Sequence of chain 1.B:
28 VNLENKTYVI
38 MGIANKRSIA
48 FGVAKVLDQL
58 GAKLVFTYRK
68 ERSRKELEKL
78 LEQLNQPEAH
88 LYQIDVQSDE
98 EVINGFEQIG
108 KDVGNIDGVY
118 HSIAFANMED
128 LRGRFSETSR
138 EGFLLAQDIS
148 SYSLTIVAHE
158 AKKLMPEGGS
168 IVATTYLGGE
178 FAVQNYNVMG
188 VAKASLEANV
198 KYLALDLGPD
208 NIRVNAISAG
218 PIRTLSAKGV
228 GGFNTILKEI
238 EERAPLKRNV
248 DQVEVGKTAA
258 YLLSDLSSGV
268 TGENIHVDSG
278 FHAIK

Binding-site contacts:
Ligand atom OAK contacts residue SER223 of chain 1.B at 3.8 Å.
Ligand atom CAO contacts residue NAP1 of chain 1.L at 3.5 Å.
Ligand atom OAA contacts residue LYS190 of chain 1.B at 3.9 Å.
Ligand atom CAI contacts residue ALA224 of chain 1.B at 3.6 Å (hydrophobic).
Ligand atom CAH contacts residue VAL227 of chain 1.B at 3.9 Å (hydrophobic).
Ligand atom OAA contacts residue NAP1 of chain 1.L at 2.6 Å (h-bond).
Ligand atom CAD contacts residue MET186 of chain 1.B at 3.9 Å (hydrophobic).
Ligand atom CAI contacts residue SER223 of chain 1.B at 4.2 Å.
Ligand atom CAD contacts residue ALA121 of chain 1.B at 3.8 Å (hydrophobic).
Ligand atom CAH contacts residue ALA224 of chain 1.B at 3.7 Å (hydrophobic).
Ligand atom CAD contacts residue SER223 of chain 1.B at 4.1 Å.
Ligand atom CAH contacts residue PHE230 of chain 1.B at 3.9 Å (hydrophobic).
Ligand atom CAJ contacts residue NAP1 of chain 1.L at 3.5 Å.
Ligand atom CAJ contacts residue TYR173 of chain 1.B at 3.8 Å (hydrophobic).
Ligand atom CAL contacts residue NAP1 of chain 1.L at 3.2 Å.
Ligand atom CAF contacts residue SER223 of chain 1.B at 3.5 Å.
Ligand atom CAE contacts residue MET186 of chain 1.B at 4.0 Å (hydrophobic).
Ligand atom CAC contacts residue ALA123 of chain 1.B at 3.8 Å (hydrophobic).
Ligand atom CAJ contacts residue TYR183 of chain 1.B at 3.4 Å (hydrophobic).
Ligand atom CAE contacts residue LEU128 of chain 1.B at 4.1 Å (hydrophobic).
Ligand atom CAF contacts residue ALA121 of chain 1.B at 3.8 Å (hydrophobic).
Ligand atom CAI contacts residue VAL227 of chain 1.B at 4.0 Å (hydrophobic).
Ligand atom CAD contacts residue ALA123 of chain 1.B at 4.2 Å (hydrophobic).
Ligand atom OAA contacts residue TYR183 of chain 1.B at 2.5 Å (h-bond).
Ligand atom CAD contacts residue PHE122 of chain 1.B at 3.8 Å (hydrophobic).
Ligand atom CAI contacts residue NAP1 of chain 1.L at 3.4 Å.
Ligand atom CAG contacts residue VAL227 of chain 1.B at 3.8 Å (hydrophobic).
Ligand atom CAN contacts residue SER223 of chain 1.B at 3.7 Å.
Ligand atom CAM contacts residue TYR183 of chain 1.B at 3.4 Å (hydrophobic).
Ligand atom CL1 contacts residue PHE230 of chain 1.B at 3.8 Å.
Ligand atom CAF contacts residue NAP1 of chain 1.L at 3.7 Å.
Ligand atom CAC contacts residue LEU128 of chain 1.B at 4.2 Å (hydrophobic).
Ligand atom CAC contacts residue MET186 of chain 1.B at 3.5 Å (hydrophobic).
Ligand atom OAK contacts residue NAP1 of chain 1.L at 3.1 Å (h-bond).
Ligand atom CAC contacts residue PHE122 of chain 1.B at 4.2 Å (hydrophobic).
Ligand atom CL1 contacts residue TYR173 of chain 1.B at 3.7 Å.
Ligand atom CL1 contacts residue NAP1 of chain 1.L at 3.4 Å.
Ligand atom CAM contacts residue NAP1 of chain 1.L at 3.5 Å.
Ligand atom CAN contacts residue NAP1 of chain 1.L at 3.6 Å.
Ligand atom CAH contacts residue NAP1 of chain 1.L at 3.0 Å.

The protein below binds the small molecule below.
Small molecule (SMILES): Oc1cc(Cl)ccc1Oc1ccccc1